A protein and the small-molecule ligand that binds it are described below.
Small molecule (SMILES): CC(=O)N[C@@H](CC(C)C)C(=O)N[C@@H](C)C(=O)N[C@@H](CC(C)C)[C@@H](O)[C@H](C)CO

Binding-site contacts:
Ligand atom CA contacts residue THR21 of chain 1.Y at 3.5 Å.
Ligand atom C contacts residue ASP126 of chain 1.Z at 3.9 Å.
Ligand atom CG contacts residue ASP126 of chain 1.Z at 3.9 Å.
Ligand atom C3 contacts residue ARG19 of chain 1.Y at 3.4 Å.
Ligand atom O contacts residue ALA20 of chain 1.Y at 3.2 Å.
Ligand atom C contacts residue GLY47 of chain 1.Y at 3.5 Å.
Ligand atom C1 contacts residue MES1 of chain 1.UA at 3.0 Å.
Ligand atom C3 contacts residue THR1 of chain 1.Y at 2.5 Å.
Ligand atom N contacts residue ASP126 of chain 1.Z at 3.3 Å (salt-bridge).
Ligand atom O contacts residue ALA49 of chain 1.Y at 3.3 Å (h-bond).
Ligand atom O contacts residue TYR170 of chain 1.Y at 3.8 Å.
Ligand atom O contacts residue MES1 of chain 1.UA at 3.0 Å (h-bond).
Ligand atom O contacts residue ALA46 of chain 1.Y at 3.8 Å.
Ligand atom CB contacts residue THR1 of chain 1.Y at 2.7 Å.
Ligand atom N contacts residue THR1 of chain 1.Y at 3.6 Å.
Ligand atom C1 contacts residue THR1 of chain 1.Y at 2.5 Å.
Ligand atom C contacts residue THR21 of chain 1.Y at 3.7 Å.
Ligand atom CA contacts residue GLY47 of chain 1.Y at 3.2 Å.
Ligand atom O contacts residue THR21 of chain 1.Y at 3.4 Å (h-bond).
Ligand atom C2 contacts residue MES1 of chain 1.UA at 3.5 Å.
Ligand atom C contacts residue MES1 of chain 1.UA at 3.8 Å.
Ligand atom O contacts residue THR1 of chain 1.Y at 3.3 Å (h-bond).
Ligand atom CD1 contacts residue ALA49 of chain 1.Y at 3.5 Å (hydrophobic).
Ligand atom C2 contacts residue THR1 of chain 1.Y at 1.5 Å.
Ligand atom N contacts residue GLY47 of chain 1.Y at 2.9 Å (h-bond).
Ligand atom O contacts residue THR21 of chain 1.Y at 3.2 Å (h-bond).
Ligand atom CH3 contacts residue ASP126 of chain 1.Z at 3.4 Å.
Ligand atom O contacts residue GLY47 of chain 1.Y at 3.0 Å (h-bond).
Ligand atom CB contacts residue GLY47 of chain 1.Y at 3.6 Å.
Ligand atom CB contacts residue GLY47 of chain 1.Y at 3.6 Å.
Ligand atom CD2 contacts residue ALA27 of chain 1.Y at 3.7 Å (hydrophobic).
Ligand atom O contacts residue THR1 of chain 1.Y at 2.2 Å (h-bond).
Ligand atom CA contacts residue THR1 of chain 1.Y at 2.3 Å.
Ligand atom C3 contacts residue TYR170 of chain 1.Y at 3.1 Å (hydrophobic).
Ligand atom CG contacts residue THR1 of chain 1.Y at 3.8 Å.
Ligand atom C contacts residue THR1 of chain 1.Y at 1.4 Å.
Ligand atom CD2 contacts residue ALA22 of chain 1.Y at 3.8 Å (hydrophobic).
Ligand atom CD2 contacts residue ALA49 of chain 1.Y at 3.8 Å (hydrophobic).
Ligand atom CG contacts residue LYS33 of chain 1.Y at 3.8 Å.
Ligand atom N contacts residue THR21 of chain 1.Y at 3.1 Å (h-bond).

Sequence of chain 1.Z:
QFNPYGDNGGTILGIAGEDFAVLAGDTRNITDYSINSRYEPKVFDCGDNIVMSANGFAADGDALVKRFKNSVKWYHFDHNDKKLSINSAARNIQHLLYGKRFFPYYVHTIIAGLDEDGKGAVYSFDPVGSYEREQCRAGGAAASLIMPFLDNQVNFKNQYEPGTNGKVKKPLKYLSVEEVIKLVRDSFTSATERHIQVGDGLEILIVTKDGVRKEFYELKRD

Sequence of chain 1.Y:
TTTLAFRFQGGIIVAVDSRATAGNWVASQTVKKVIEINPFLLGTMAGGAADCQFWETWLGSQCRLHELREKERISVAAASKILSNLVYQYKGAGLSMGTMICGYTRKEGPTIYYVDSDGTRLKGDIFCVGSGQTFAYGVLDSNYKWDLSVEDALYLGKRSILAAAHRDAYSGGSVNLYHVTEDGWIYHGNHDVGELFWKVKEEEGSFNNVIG